Binding-site contacts:
Ligand atom O1P contacts residue GLY150 of chain 1.B at 3.0 Å (h-bond).
Ligand atom O3P contacts residue ASP148 of chain 1.B at 3.2 Å.
Ligand atom O1P contacts residue ASP148 of chain 1.B at 2.9 Å (salt-bridge).
Ligand atom C3' contacts residue GLU144 of chain 1.B at 3.2 Å.
Ligand atom N4' contacts residue POP1 of chain 1.L at 3.1 Å (h-bond).
Ligand atom O3' contacts residue ASP145 of chain 1.B at 3.5 Å (salt-bridge).
Ligand atom O2P contacts residue THR149 of chain 1.B at 3.5 Å (h-bond).
Ligand atom C2 contacts residue VAL198 of chain 1.B at 3.1 Å (hydrophobic).
Ligand atom O3P contacts residue TYR116 of chain 1.B at 2.6 Å (h-bond).
Ligand atom N7 contacts residue ASP148 of chain 1.B at 2.9 Å (salt-bridge).
Ligand atom O6 contacts residue LYS176 of chain 1.B at 2.9 Å (salt-bridge).
Ligand atom O2' contacts residue POP1 of chain 1.L at 3.1 Å (h-bond).
Ligand atom O5' contacts residue TYR116 of chain 1.B at 3.2 Å.
Ligand atom O3' contacts residue MG1 of chain 1.I at 2.2 Å.
Ligand atom O6 contacts residue VAL198 of chain 1.B at 3.1 Å (h-bond).
Ligand atom N1 contacts residue PHE197 of chain 1.B at 3.4 Å.
Ligand atom C3' contacts residue POP1 of chain 1.L at 3.4 Å.
Ligand atom O3' contacts residue POP1 of chain 1.L at 2.8 Å (h-bond).
Ligand atom O3' contacts residue GLU144 of chain 1.B at 2.7 Å (salt-bridge).
Ligand atom O2' contacts residue ASP145 of chain 1.B at 2.4 Å (salt-bridge).
Ligand atom O2P contacts residue THR152 of chain 1.B at 2.9 Å (h-bond).
Ligand atom C2 contacts residue ASP204 of chain 1.B at 3.2 Å.
Ligand atom C2' contacts residue MG1 of chain 1.I at 3.2 Å.
Ligand atom O3P contacts residue THR149 of chain 1.B at 2.8 Å (h-bond).
Ligand atom C2' contacts residue POP1 of chain 1.L at 3.5 Å.
Ligand atom N1 contacts residue VAL198 of chain 1.B at 2.5 Å (h-bond).
Ligand atom O1P contacts residue THR149 of chain 1.B at 3.2 Å (h-bond).
Ligand atom N4' contacts residue TYR116 of chain 1.B at 3.4 Å.
Ligand atom O2' contacts residue MG1 of chain 1.I at 2.3 Å.
Ligand atom O6 contacts residue PHE197 of chain 1.B at 3.4 Å.
Ligand atom C3' contacts residue ASP145 of chain 1.B at 3.2 Å.
Ligand atom O2P contacts residue LYS151 of chain 1.B at 3.5 Å (salt-bridge).
Ligand atom C1' contacts residue POP1 of chain 1.L at 3.3 Å.
Ligand atom C3' contacts residue MG1 of chain 1.I at 3.2 Å.
Ligand atom C6 contacts residue PHE197 of chain 1.B at 3.5 Å (hydrophobic).
Ligand atom C4' contacts residue POP1 of chain 1.L at 3.4 Å.
Ligand atom C5' contacts residue ILE146 of chain 1.B at 3.2 Å (hydrophobic).
Ligand atom P contacts residue THR149 of chain 1.B at 3.5 Å.
Ligand atom C2' contacts residue ASP145 of chain 1.B at 3.1 Å.
Ligand atom C8 contacts residue ILE146 of chain 1.B at 3.6 Å (hydrophobic).

The protein below binds the small molecule below.
Small molecule (SMILES): O=c1[nH]cnc2c([C@@H]3N[C@H](COP(=O)(O)O)[C@@H](O)[C@H]3O)c[nH]c12

Sequence of chain 1.B:
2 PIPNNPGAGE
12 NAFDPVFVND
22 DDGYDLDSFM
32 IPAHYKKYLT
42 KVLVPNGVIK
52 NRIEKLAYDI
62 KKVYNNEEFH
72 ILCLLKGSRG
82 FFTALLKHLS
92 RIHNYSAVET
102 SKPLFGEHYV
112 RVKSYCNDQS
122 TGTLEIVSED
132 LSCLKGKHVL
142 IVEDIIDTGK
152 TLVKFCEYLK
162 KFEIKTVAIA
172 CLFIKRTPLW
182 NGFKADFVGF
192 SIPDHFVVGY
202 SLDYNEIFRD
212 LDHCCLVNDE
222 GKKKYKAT